The protein below binds the small molecule below.
Small molecule (SMILES): CCC(=O)Nc1cccc(Oc2ccnc(N)c2-c2ccc(Oc3ccccc3)cc2)c1

Sequence of chain 1.A:
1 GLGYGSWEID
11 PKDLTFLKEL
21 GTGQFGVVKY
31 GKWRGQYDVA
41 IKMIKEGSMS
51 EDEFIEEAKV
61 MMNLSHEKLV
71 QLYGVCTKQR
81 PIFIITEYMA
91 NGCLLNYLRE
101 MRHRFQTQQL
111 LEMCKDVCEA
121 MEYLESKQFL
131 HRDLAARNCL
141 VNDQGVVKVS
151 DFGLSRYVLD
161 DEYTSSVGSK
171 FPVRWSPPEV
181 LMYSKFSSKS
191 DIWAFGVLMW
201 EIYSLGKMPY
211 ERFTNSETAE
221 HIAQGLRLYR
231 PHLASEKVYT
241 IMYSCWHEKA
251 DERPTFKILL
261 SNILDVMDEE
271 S

Binding-site contacts:
Ligand atom C16 contacts residue ASP151 of chain 1.A at 3.7 Å.
Ligand atom C13 contacts residue LEU140 of chain 1.A at 3.8 Å (hydrophobic).
Ligand atom C2 contacts residue MET89 of chain 1.A at 3.5 Å (hydrophobic).
Ligand atom C16 contacts residue THR86 of chain 1.A at 3.8 Å.
Ligand atom O21 contacts residue VAL28 of chain 1.A at 3.6 Å.
Ligand atom C15 contacts residue ASP151 of chain 1.A at 3.2 Å.
Ligand atom C24 contacts residue LEU20 of chain 1.A at 3.6 Å (hydrophobic).
Ligand atom C5 contacts residue LEU140 of chain 1.A at 3.7 Å (hydrophobic).
Ligand atom C29 contacts residue CYS93 of chain 1.A at 3.3 Å (hydrophobic).
Ligand atom N7 contacts residue GLU87 of chain 1.A at 3.0 Å (salt-bridge).
Ligand atom C19 contacts residue MET61 of chain 1.A at 3.5 Å (hydrophobic).
Ligand atom C4 contacts residue LEU140 of chain 1.A at 3.6 Å (hydrophobic).
Ligand atom O14 contacts residue LYS42 of chain 1.A at 3.8 Å.
Ligand atom C23 contacts residue VAL28 of chain 1.A at 3.8 Å (hydrophobic).
Ligand atom N7 contacts residue ALA40 of chain 1.A at 3.2 Å.
Ligand atom C10 contacts residue THR86 of chain 1.A at 3.6 Å.
Ligand atom C32 contacts residue CYS93 of chain 1.A at 1.6 Å (hydrophobic).
Ligand atom C9 contacts residue ALA40 of chain 1.A at 3.8 Å (hydrophobic).
Ligand atom C4 contacts residue ALA40 of chain 1.A at 3.5 Å (hydrophobic).
Ligand atom C12 contacts residue ASP151 of chain 1.A at 3.3 Å.
Ligand atom C32 contacts residue ARG137 of chain 1.A at 3.6 Å.
Ligand atom O31 contacts residue CYS93 of chain 1.A at 3.5 Å (h-bond).
Ligand atom C13 contacts residue SER150 of chain 1.A at 3.5 Å.
Ligand atom C19 contacts residue ASP151 of chain 1.A at 3.6 Å.
Ligand atom C10 contacts residue LYS42 of chain 1.A at 3.7 Å.
Ligand atom N7 contacts residue THR86 of chain 1.A at 3.0 Å (h-bond).
Ligand atom C18 contacts residue ASP151 of chain 1.A at 3.4 Å.
Ligand atom N28 contacts residue CYS93 of chain 1.A at 3.6 Å.
Ligand atom O14 contacts residue ASP151 of chain 1.A at 3.3 Å (salt-bridge).
Ligand atom C9 contacts residue THR86 of chain 1.A at 3.5 Å.
Ligand atom C17 contacts residue ASP151 of chain 1.A at 3.3 Å.
Ligand atom C12 contacts residue SER150 of chain 1.A at 3.3 Å.
Ligand atom C11 contacts residue LYS42 of chain 1.A at 3.7 Å.
Ligand atom N3 contacts residue MET89 of chain 1.A at 3.3 Å (h-bond).
Ligand atom C18 contacts residue PHE152 of chain 1.A at 3.7 Å (hydrophobic).
Ligand atom C30 contacts residue CYS93 of chain 1.A at 2.9 Å (hydrophobic).
Ligand atom C11 contacts residue ASP151 of chain 1.A at 3.8 Å.
Ligand atom C20 contacts residue ASP151 of chain 1.A at 3.3 Å.
Ligand atom C18 contacts residue MET61 of chain 1.A at 3.7 Å (hydrophobic).
Ligand atom C30 contacts residue ARG137 of chain 1.A at 3.7 Å.